Sequence of chain 1.A:
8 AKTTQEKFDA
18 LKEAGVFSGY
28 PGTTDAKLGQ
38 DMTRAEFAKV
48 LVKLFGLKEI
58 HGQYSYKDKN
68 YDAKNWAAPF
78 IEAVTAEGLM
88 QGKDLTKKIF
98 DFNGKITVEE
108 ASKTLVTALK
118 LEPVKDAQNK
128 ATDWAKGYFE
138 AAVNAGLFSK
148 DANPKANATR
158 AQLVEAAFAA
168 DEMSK

Binding-site contacts:
Ligand atom OAM contacts residue GLN88 of chain 1.A at 2.7 Å (h-bond).
Ligand atom OAN contacts residue MET87 of chain 1.A at 3.6 Å.
Ligand atom C6 contacts residue ARG41 of chain 1.A at 3.1 Å.
Ligand atom OAN contacts residue ARG41 of chain 1.A at 2.6 Å (salt-bridge).
Ligand atom CAL contacts residue GLY89 of chain 1.A at 3.5 Å.
Ligand atom C7 contacts residue GLN88 of chain 1.A at 3.2 Å.
Ligand atom CAU contacts residue LYS90 of chain 1.A at 3.5 Å.
Ligand atom O5 contacts residue LYS90 of chain 1.A at 3.4 Å.
Ligand atom OAN contacts residue GLN88 of chain 1.A at 3.7 Å.
Ligand atom C8 contacts residue GLY89 of chain 1.A at 3.5 Å.
Ligand atom CAB contacts residue ARG41 of chain 1.A at 3.9 Å.
Ligand atom O6 contacts residue GLU107 of chain 1.A at 3.4 Å.
Ligand atom CAL contacts residue ARG41 of chain 1.A at 3.7 Å.
Ligand atom C7 contacts residue GLY89 of chain 1.A at 3.8 Å.
Ligand atom C4 contacts residue GLY89 of chain 1.A at 3.6 Å.
Ligand atom CAK contacts residue LYS110 of chain 1.A at 3.3 Å.
Ligand atom O1 contacts residue LYS90 of chain 1.A at 3.4 Å (salt-bridge).
Ligand atom C3 contacts residue GLN88 of chain 1.A at 3.9 Å.
Ligand atom O3 contacts residue GLN88 of chain 1.A at 2.9 Å (h-bond).
Ligand atom CAB contacts residue LYS110 of chain 1.A at 3.6 Å.
Ligand atom N2 contacts residue GLN88 of chain 1.A at 3.3 Å (h-bond).
Ligand atom O7 contacts residue GLN88 of chain 1.A at 3.7 Å.
Ligand atom C6 contacts residue LYS90 of chain 1.A at 3.3 Å.
Ligand atom O4 contacts residue LYS110 of chain 1.A at 3.0 Å.
Ligand atom CAL contacts residue GLN88 of chain 1.A at 3.5 Å.
Ligand atom OAN contacts residue GLY89 of chain 1.A at 3.0 Å (h-bond).
Ligand atom C6 contacts residue GLU107 of chain 1.A at 3.5 Å.
Ligand atom O5 contacts residue GLY89 of chain 1.A at 3.6 Å (h-bond).
Ligand atom C8 contacts residue GLN88 of chain 1.A at 3.3 Å.
Ligand atom N2 contacts residue GLY89 of chain 1.A at 3.1 Å (h-bond).
Ligand atom OAM contacts residue MET87 of chain 1.A at 3.3 Å.
Ligand atom OAM contacts residue LYS110 of chain 1.A at 3.1 Å (salt-bridge).
Ligand atom O3 contacts residue TRP131 of chain 1.A at 3.8 Å.
Ligand atom OAM contacts residue GLY89 of chain 1.A at 3.4 Å (h-bond).
Ligand atom C8 contacts residue LEU92 of chain 1.A at 3.1 Å (hydrophobic).
Ligand atom C3 contacts residue TRP131 of chain 1.A at 3.6 Å (hydrophobic).
Ligand atom O3 contacts residue LYS110 of chain 1.A at 3.2 Å.
Ligand atom O6 contacts residue ARG41 of chain 1.A at 2.7 Å (salt-bridge).
Ligand atom CAL contacts residue MET87 of chain 1.A at 3.8 Å (hydrophobic).
Ligand atom CAK contacts residue GLU107 of chain 1.A at 3.6 Å.

A small-molecule ligand and the protein it binds are described below.
Small molecule (SMILES): CO[C@@H]1O[C@@H]2CO[C@](C)(C(=O)O)O[C@H]2[C@H](O)[C@@H]1NC(C)=O